Sequence of chain 1.D:
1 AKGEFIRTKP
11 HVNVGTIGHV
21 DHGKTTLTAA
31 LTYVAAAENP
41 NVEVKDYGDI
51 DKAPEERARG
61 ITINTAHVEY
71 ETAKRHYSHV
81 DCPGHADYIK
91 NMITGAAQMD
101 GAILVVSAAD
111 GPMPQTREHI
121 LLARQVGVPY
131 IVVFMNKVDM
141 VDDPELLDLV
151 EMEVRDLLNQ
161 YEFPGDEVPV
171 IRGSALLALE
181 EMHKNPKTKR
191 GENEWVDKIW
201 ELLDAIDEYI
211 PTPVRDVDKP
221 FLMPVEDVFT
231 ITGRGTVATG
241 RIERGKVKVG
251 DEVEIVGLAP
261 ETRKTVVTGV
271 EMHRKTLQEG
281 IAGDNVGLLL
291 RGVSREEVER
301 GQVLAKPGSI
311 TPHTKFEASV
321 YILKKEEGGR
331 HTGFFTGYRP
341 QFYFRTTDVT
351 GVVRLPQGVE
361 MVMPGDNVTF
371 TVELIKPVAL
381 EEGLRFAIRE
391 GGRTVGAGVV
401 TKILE

Binding-site contacts:
Ligand atom CE1 contacts residue ASN285 of chain 1.D at 4.2 Å.
Ligand atom O contacts residue MET272 of chain 1.D at 4.2 Å.
Ligand atom CA contacts residue VAL286 of chain 1.D at 3.5 Å (hydrophobic).
Ligand atom O contacts residue ARG274 of chain 1.D at 3.4 Å (salt-bridge).
Ligand atom N contacts residue HIS273 of chain 1.D at 3.3 Å (h-bond).
Ligand atom CB contacts residue ASN285 of chain 1.D at 3.8 Å.
Ligand atom CA contacts residue HIS273 of chain 1.D at 3.7 Å.
Ligand atom CZ contacts residue PHE229 of chain 1.D at 4.2 Å (hydrophobic).
Ligand atom N contacts residue VAL286 of chain 1.D at 3.2 Å.
Ligand atom CE1 contacts residue HIS67 of chain 1.D at 3.4 Å.
Ligand atom N contacts residue ASN285 of chain 1.D at 2.5 Å (h-bond).
Ligand atom CD1 contacts residue GLU226 of chain 1.D at 4.0 Å.
Ligand atom C contacts residue ARG274 of chain 1.D at 4.0 Å.
Ligand atom CE2 contacts residue HIS67 of chain 1.D at 3.8 Å.
Ligand atom CD1 contacts residue VAL286 of chain 1.D at 4.3 Å (hydrophobic).
Ligand atom N contacts residue GLY287 of chain 1.D at 3.8 Å.
Ligand atom CG contacts residue HIS67 of chain 1.D at 4.0 Å.
Ligand atom CB contacts residue HIS273 of chain 1.D at 3.7 Å.
Ligand atom CD2 contacts residue HIS67 of chain 1.D at 3.8 Å.
Ligand atom CD1 contacts residue HIS67 of chain 1.D at 3.7 Å.
Ligand atom CA contacts residue MET272 of chain 1.D at 4.2 Å (hydrophobic).
Ligand atom CA contacts residue GLY287 of chain 1.D at 4.3 Å.
Ligand atom CZ contacts residue HIS67 of chain 1.D at 3.3 Å.
Ligand atom CD1 contacts residue ASN285 of chain 1.D at 3.3 Å.
Ligand atom CE1 contacts residue GLU226 of chain 1.D at 3.4 Å.
Ligand atom CG contacts residue ASN285 of chain 1.D at 4.0 Å.
Ligand atom C contacts residue HIS273 of chain 1.D at 3.5 Å.
Ligand atom C contacts residue MET272 of chain 1.D at 4.3 Å (hydrophobic).
Ligand atom O contacts residue HIS273 of chain 1.D at 3.1 Å (h-bond).
Ligand atom N contacts residue MET272 of chain 1.D at 3.1 Å.
Ligand atom C contacts residue VAL286 of chain 1.D at 4.4 Å (hydrophobic).
Ligand atom CA contacts residue ASN285 of chain 1.D at 3.5 Å.
Ligand atom CE1 contacts residue THR239 of chain 1.D at 3.7 Å.
Ligand atom N contacts residue GLU271 of chain 1.D at 3.6 Å.
Ligand atom CZ contacts residue GLU226 of chain 1.D at 4.3 Å.
Ligand atom CD1 contacts residue THR239 of chain 1.D at 4.0 Å.

A protein and the small-molecule ligand that binds it are described below.
Small molecule (SMILES): N[C@@H](Cc1ccccc1)C(=O)O